Sequence of chain 1.A:
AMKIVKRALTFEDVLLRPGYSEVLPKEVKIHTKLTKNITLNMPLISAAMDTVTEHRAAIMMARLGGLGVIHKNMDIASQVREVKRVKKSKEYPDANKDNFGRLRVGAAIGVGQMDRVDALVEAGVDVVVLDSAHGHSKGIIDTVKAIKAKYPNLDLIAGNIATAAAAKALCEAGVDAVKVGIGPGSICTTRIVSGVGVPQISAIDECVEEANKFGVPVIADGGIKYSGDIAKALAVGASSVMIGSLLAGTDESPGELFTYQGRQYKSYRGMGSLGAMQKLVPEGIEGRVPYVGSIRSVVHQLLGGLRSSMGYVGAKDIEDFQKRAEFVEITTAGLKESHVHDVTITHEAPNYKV

Binding-site contacts:
Ligand atom O3P contacts residue GLY257 of chain 1.A at 3.0 Å (h-bond).
Ligand atom N1 contacts residue 8KY1 of chain 1.E at 3.6 Å.
Ligand atom O2P contacts residue GLY278 of chain 1.A at 3.1 Å (h-bond).
Ligand atom O3P contacts residue GLY219 of chain 1.A at 3.5 Å.
Ligand atom O1P contacts residue SER220 of chain 1.A at 2.5 Å (h-bond).
Ligand atom C2 contacts residue 8KY1 of chain 1.E at 3.5 Å.
Ligand atom N7 contacts residue GLY304 of chain 1.A at 3.6 Å.
Ligand atom C2' contacts residue ASP255 of chain 1.A at 3.5 Å.
Ligand atom C2 contacts residue CYS222 of chain 1.A at 3.1 Å (hydrophobic).
Ligand atom O3' contacts residue MET276 of chain 1.A at 3.7 Å.
Ligand atom C4 contacts residue ILE221 of chain 1.A at 3.7 Å (hydrophobic).
Ligand atom N1 contacts residue GLU332 of chain 1.A at 3.0 Å (salt-bridge).
Ligand atom O3P contacts residue SER220 of chain 1.A at 2.7 Å (h-bond).
Ligand atom O6 contacts residue GLY304 of chain 1.A at 3.5 Å.
Ligand atom O6 contacts residue GLY306 of chain 1.A at 2.6 Å (h-bond).
Ligand atom P contacts residue SER220 of chain 1.A at 3.5 Å.
Ligand atom N7 contacts residue MET305 of chain 1.A at 2.9 Å (h-bond).
Ligand atom O5' contacts residue GLY219 of chain 1.A at 3.4 Å.
Ligand atom C6 contacts residue GLY306 of chain 1.A at 3.6 Å.
Ligand atom O2' contacts residue ASP255 of chain 1.A at 2.2 Å (salt-bridge).
Ligand atom O3' contacts residue ASP255 of chain 1.A at 2.2 Å (salt-bridge).
Ligand atom C5 contacts residue ILE221 of chain 1.A at 3.5 Å (hydrophobic).
Ligand atom O3' contacts residue ALA70 of chain 1.A at 3.5 Å.
Ligand atom C3' contacts residue MET72 of chain 1.A at 3.5 Å (hydrophobic).
Ligand atom O5' contacts residue SER220 of chain 1.A at 3.7 Å.
Ligand atom C5 contacts residue MET305 of chain 1.A at 3.7 Å (hydrophobic).
Ligand atom O6 contacts residue MET305 of chain 1.A at 3.2 Å (h-bond).
Ligand atom O6 contacts residue GLY333 of chain 1.A at 3.7 Å.
Ligand atom C3' contacts residue ASP255 of chain 1.A at 3.4 Å.
Ligand atom N3 contacts residue EDO1 of chain 1.J at 3.2 Å (h-bond).
Ligand atom C5' contacts residue MET72 of chain 1.A at 3.4 Å (hydrophobic).
Ligand atom N3 contacts residue CYS222 of chain 1.A at 3.7 Å.
Ligand atom C2 contacts residue EDO1 of chain 1.J at 3.5 Å.
Ligand atom C8 contacts residue MET72 of chain 1.A at 3.5 Å (hydrophobic).
Ligand atom C5' contacts residue TYR302 of chain 1.A at 3.5 Å (hydrophobic).
Ligand atom N3 contacts residue 8KY1 of chain 1.E at 3.6 Å.
Ligand atom O1P contacts residue SER279 of chain 1.A at 2.9 Å (h-bond).
Ligand atom O5' contacts residue GLY256 of chain 1.A at 3.7 Å.
Ligand atom O1P contacts residue TYR302 of chain 1.A at 2.7 Å (h-bond).
Ligand atom N7 contacts residue ILE221 of chain 1.A at 3.5 Å.

A small-molecule ligand and the protein it binds are described below.
Small molecule (SMILES): O=c1[nH]cnc2c1ncn2[C@@H]1O[C@H](COP(=O)(O)O)[C@@H](O)[C@H]1O